Sequence of chain 1.B:
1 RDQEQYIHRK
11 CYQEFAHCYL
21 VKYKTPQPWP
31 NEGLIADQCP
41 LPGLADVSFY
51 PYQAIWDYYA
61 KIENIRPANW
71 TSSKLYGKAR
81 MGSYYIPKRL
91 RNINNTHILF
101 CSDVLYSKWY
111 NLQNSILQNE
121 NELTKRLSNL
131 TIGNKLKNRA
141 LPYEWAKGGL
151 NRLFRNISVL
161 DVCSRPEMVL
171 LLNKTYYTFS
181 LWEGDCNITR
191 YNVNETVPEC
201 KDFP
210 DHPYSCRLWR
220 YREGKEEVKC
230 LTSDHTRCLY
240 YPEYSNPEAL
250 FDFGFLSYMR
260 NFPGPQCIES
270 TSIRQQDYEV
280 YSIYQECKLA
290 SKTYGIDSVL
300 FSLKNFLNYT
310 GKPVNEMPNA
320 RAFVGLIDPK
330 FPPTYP

This small molecule binds to this protein.
Small molecule (SMILES): CC(=O)N[C@H]1[C@H](O[C@H]2[C@H](O)[C@@H](NC(C)=O)CO[C@@H]2CO)O[C@H](CO)[C@@H](O[C@@H]2O[C@H](CO[C@H]3O[C@H](CO[C@H]4O[C@H](CO)[C@@H](O)[C@H](O)[C@@H]4O)[C@@H](O)[C@H](O[C@H]4O[C@H](CO)[C@@H](O)[C@H](O)[C@@H]4O)[C@@H]3O)[C@@H](O)[C@H](O[C@H]3O[C@H](CO)[C@@H](O)[C@H](O)[C@@H]3O[C@H]3O[C@H](CO)[C@@H](O)[C@H](O)[C@@H]3O[C@H]3O[C@H](CO)[C@@H](O)[C@H](O)[C@@H]3O)[C@@H]2O)[C@@H]1O

Binding-site contacts:
Ligand atom C6 contacts residue ILE267 of chain 1.B at 3.0 Å (hydrophobic).
Ligand atom N2 contacts residue VAL169 of chain 1.B at 3.8 Å.
Ligand atom C6 contacts residue ILE157 of chain 1.B at 3.3 Å (hydrophobic).
Ligand atom N2 contacts residue ASN173 of chain 1.B at 3.1 Å (h-bond).
Ligand atom C6 contacts residue GLU144 of chain 1.B at 3.8 Å.
Ligand atom C5 contacts residue ASN173 of chain 1.B at 3.6 Å.
Ligand atom C8 contacts residue VAL169 of chain 1.B at 3.6 Å (hydrophobic).
Ligand atom O7 contacts residue TYR177 of chain 1.B at 2.9 Å (h-bond).
Ligand atom C6 contacts residue ILE267 of chain 1.B at 3.7 Å (hydrophobic).
Ligand atom O3 contacts residue TYR177 of chain 1.B at 3.5 Å.
Ligand atom O6 contacts residue VAL159 of chain 1.B at 3.5 Å.
Ligand atom C7 contacts residue TYR177 of chain 1.B at 3.8 Å (hydrophobic).
Ligand atom C5 contacts residue ILE157 of chain 1.B at 3.4 Å (hydrophobic).
Ligand atom O7 contacts residue ILE157 of chain 1.B at 3.5 Å (h-bond).
Ligand atom C2 contacts residue ASN173 of chain 1.B at 2.5 Å.
Ligand atom O4 contacts residue CYS266 of chain 1.B at 3.3 Å.
Ligand atom O7 contacts residue THR175 of chain 1.B at 3.6 Å (h-bond).
Ligand atom O5 contacts residue ASN173 of chain 1.B at 2.2 Å (h-bond).
Ligand atom O6 contacts residue ILE267 of chain 1.B at 3.3 Å.
Ligand atom C6 contacts residue TYR177 of chain 1.B at 3.6 Å (hydrophobic).
Ligand atom O4 contacts residue GLN265 of chain 1.B at 3.1 Å (h-bond).
Ligand atom O7 contacts residue SER158 of chain 1.B at 3.6 Å.
Ligand atom C4 contacts residue GLN265 of chain 1.B at 3.7 Å.
Ligand atom O4 contacts residue ILE267 of chain 1.B at 2.9 Å (h-bond).
Ligand atom C8 contacts residue ASN156 of chain 1.B at 3.5 Å.
Ligand atom C6 contacts residue GLN265 of chain 1.B at 3.0 Å.
Ligand atom C1 contacts residue ASN173 of chain 1.B at 1.4 Å.
Ligand atom C7 contacts residue ILE157 of chain 1.B at 3.3 Å (hydrophobic).
Ligand atom O2 contacts residue NAG2 of chain 1.H at 3.4 Å (h-bond).
Ligand atom O3 contacts residue NAG2 of chain 1.H at 3.0 Å (h-bond).
Ligand atom O6 contacts residue GLU144 of chain 1.B at 2.6 Å (salt-bridge).
Ligand atom O7 contacts residue TYR176 of chain 1.B at 3.3 Å.
Ligand atom C8 contacts residue ILE157 of chain 1.B at 3.2 Å (hydrophobic).
Ligand atom O4 contacts residue CYS186 of chain 1.B at 3.5 Å (h-bond).
Ligand atom O5 contacts residue ILE267 of chain 1.B at 3.7 Å.
Ligand atom O7 contacts residue ASN173 of chain 1.B at 3.5 Å (h-bond).
Ligand atom C3 contacts residue SER158 of chain 1.B at 3.7 Å.
Ligand atom C3 contacts residue ASN173 of chain 1.B at 3.8 Å.
Ligand atom C7 contacts residue ASN173 of chain 1.B at 3.5 Å.
Ligand atom O5 contacts residue VAL159 of chain 1.B at 3.6 Å.